Sequence of chain 1.A:
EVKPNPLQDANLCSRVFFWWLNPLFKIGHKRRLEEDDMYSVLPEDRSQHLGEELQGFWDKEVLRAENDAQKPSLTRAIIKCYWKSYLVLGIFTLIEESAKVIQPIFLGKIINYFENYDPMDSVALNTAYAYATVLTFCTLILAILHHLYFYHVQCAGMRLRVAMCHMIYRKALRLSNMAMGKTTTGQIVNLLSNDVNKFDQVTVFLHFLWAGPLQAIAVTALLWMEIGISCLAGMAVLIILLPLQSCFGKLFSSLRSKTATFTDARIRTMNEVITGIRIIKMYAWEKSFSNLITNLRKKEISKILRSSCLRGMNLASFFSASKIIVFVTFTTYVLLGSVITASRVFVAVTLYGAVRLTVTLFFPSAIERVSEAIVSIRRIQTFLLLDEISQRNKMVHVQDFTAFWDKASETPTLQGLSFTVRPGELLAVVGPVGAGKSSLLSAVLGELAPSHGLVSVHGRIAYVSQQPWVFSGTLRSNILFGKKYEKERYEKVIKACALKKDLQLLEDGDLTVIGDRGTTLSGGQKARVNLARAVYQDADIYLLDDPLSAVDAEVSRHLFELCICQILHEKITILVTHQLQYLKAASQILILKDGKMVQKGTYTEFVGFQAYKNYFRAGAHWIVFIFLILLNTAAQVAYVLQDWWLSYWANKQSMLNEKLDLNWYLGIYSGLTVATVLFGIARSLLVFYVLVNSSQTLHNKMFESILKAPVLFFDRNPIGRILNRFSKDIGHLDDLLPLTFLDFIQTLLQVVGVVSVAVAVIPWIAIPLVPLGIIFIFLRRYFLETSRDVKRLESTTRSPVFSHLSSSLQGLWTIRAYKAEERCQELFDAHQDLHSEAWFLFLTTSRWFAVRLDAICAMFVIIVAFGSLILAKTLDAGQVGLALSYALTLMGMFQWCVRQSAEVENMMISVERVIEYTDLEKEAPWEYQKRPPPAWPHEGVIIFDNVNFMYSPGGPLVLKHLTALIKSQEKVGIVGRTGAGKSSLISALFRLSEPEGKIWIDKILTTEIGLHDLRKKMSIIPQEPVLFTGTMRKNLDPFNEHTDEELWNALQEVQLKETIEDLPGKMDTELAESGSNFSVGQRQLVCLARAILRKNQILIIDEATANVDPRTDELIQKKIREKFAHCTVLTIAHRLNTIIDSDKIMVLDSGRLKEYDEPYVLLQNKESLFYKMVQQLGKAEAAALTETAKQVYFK

A small-molecule ligand and the protein it binds are described below.
Small molecule (SMILES): CCCCC[C@H](O)/C=C/[C@H]1[C@H](O)CC(=O)[C@@H]1C/C=C\CCCC(=O)O

Binding-site contacts:
Ligand atom O4 contacts residue TRP995 of chain 1.A at 4.1 Å.
Ligand atom C1 contacts residue GLN994 of chain 1.A at 3.9 Å.
Ligand atom C3 contacts residue PHE156 of chain 1.A at 4.2 Å (hydrophobic).
Ligand atom O1 contacts residue ARG946 of chain 1.A at 3.0 Å (salt-bridge).
Ligand atom C15 contacts residue LEU367 of chain 1.A at 4.4 Å (hydrophobic).
Ligand atom C12 contacts residue PHE368 of chain 1.A at 4.3 Å (hydrophobic).
Ligand atom O5 contacts residue TRP995 of chain 1.A at 2.8 Å.
Ligand atom C15 contacts residue TRP995 of chain 1.A at 4.0 Å (hydrophobic).
Ligand atom O4 contacts residue MET992 of chain 1.A at 3.8 Å.
Ligand atom C19 contacts residue THR846 of chain 1.A at 4.0 Å.
Ligand atom C3 contacts residue ARG998 of chain 1.A at 4.3 Å.
Ligand atom O1 contacts residue GLN994 of chain 1.A at 4.0 Å.
Ligand atom C16 contacts residue LEU367 of chain 1.A at 3.6 Å (hydrophobic).
Ligand atom C14 contacts residue PHE368 of chain 1.A at 4.0 Å (hydrophobic).
Ligand atom C1 contacts residue ARG946 of chain 1.A at 4.0 Å.
Ligand atom C6 contacts residue TRP995 of chain 1.A at 3.8 Å (hydrophobic).
Ligand atom C20 contacts residue MET992 of chain 1.A at 4.2 Å (hydrophobic).
Ligand atom C19 contacts residue MET992 of chain 1.A at 3.6 Å (hydrophobic).
Ligand atom C11 contacts residue GLY991 of chain 1.A at 4.3 Å.
Ligand atom C14 contacts residue LEU363 of chain 1.A at 4.3 Å (hydrophobic).
Ligand atom C13 contacts residue LEU363 of chain 1.A at 4.5 Å (hydrophobic).
Ligand atom C19 contacts residue TRP995 of chain 1.A at 4.4 Å (hydrophobic).
Ligand atom C14 contacts residue LEU367 of chain 1.A at 3.9 Å (hydrophobic).
Ligand atom O3 contacts residue GLY991 of chain 1.A at 4.2 Å.
Ligand atom C12 contacts residue TRP995 of chain 1.A at 4.5 Å (hydrophobic).
Ligand atom C17 contacts residue TRP995 of chain 1.A at 4.1 Å (hydrophobic).
Ligand atom O2 contacts residue ARG998 of chain 1.A at 3.1 Å (salt-bridge).
Ligand atom C9 contacts residue GLY991 of chain 1.A at 4.3 Å.
Ligand atom O2 contacts residue GLN994 of chain 1.A at 3.3 Å (h-bond).
Ligand atom C5 contacts residue TRP995 of chain 1.A at 4.4 Å (hydrophobic).
Ligand atom C8 contacts residue PHE368 of chain 1.A at 3.9 Å (hydrophobic).
Ligand atom C13 contacts residue PHE368 of chain 1.A at 3.4 Å (hydrophobic).
Ligand atom C7 contacts residue TRP995 of chain 1.A at 4.0 Å (hydrophobic).
Ligand atom C20 contacts residue ARG362 of chain 1.A at 4.5 Å.
Ligand atom C4 contacts residue PHE156 of chain 1.A at 4.1 Å (hydrophobic).
Ligand atom C1 contacts residue ARG998 of chain 1.A at 3.9 Å.
Ligand atom O1 contacts residue ARG998 of chain 1.A at 4.3 Å.
Ligand atom C10 contacts residue GLY991 of chain 1.A at 3.5 Å.
Ligand atom O4 contacts residue GLY991 of chain 1.A at 3.8 Å.
Ligand atom C18 contacts residue TRP995 of chain 1.A at 4.2 Å (hydrophobic).